Binding-site contacts:
Ligand atom C4 contacts residue PHE203 of chain 1.B at 3.7 Å (hydrophobic).
Ligand atom N3 contacts residue ASP223 of chain 1.B at 3.3 Å.
Ligand atom O2' contacts residue ASP223 of chain 1.B at 2.9 Å (salt-bridge).
Ligand atom C2 contacts residue SER250 of chain 1.B at 3.3 Å.
Ligand atom N1 contacts residue ILE224 of chain 1.B at 3.7 Å.
Ligand atom O2' contacts residue ILE224 of chain 1.B at 3.6 Å.
Ligand atom C6 contacts residue ILE224 of chain 1.B at 3.9 Å (hydrophobic).
Ligand atom C2 contacts residue ILE224 of chain 1.B at 3.0 Å (hydrophobic).
Ligand atom C2 contacts residue VAL252 of chain 1.B at 3.5 Å (hydrophobic).
Ligand atom C6 contacts residue VAL252 of chain 1.B at 3.7 Å (hydrophobic).
Ligand atom N9 contacts residue ASP223 of chain 1.B at 3.8 Å.
Ligand atom C5 contacts residue PHE203 of chain 1.B at 3.7 Å (hydrophobic).
Ligand atom C3' contacts residue ASP223 of chain 1.B at 3.6 Å.
Ligand atom O3' contacts residue GLY205 of chain 1.B at 3.9 Å.
Ligand atom N3 contacts residue ILE224 of chain 1.B at 2.9 Å (h-bond).
Ligand atom N9 contacts residue ILE224 of chain 1.B at 3.8 Å.
Ligand atom N6 contacts residue ASP251 of chain 1.B at 3.5 Å (salt-bridge).
Ligand atom O2' contacts residue ASN225 of chain 1.B at 3.3 Å.
Ligand atom N1 contacts residue VAL252 of chain 1.B at 2.8 Å (h-bond).
Ligand atom N1 contacts residue ASP251 of chain 1.B at 3.6 Å.
Ligand atom C5 contacts residue ILE224 of chain 1.B at 3.5 Å (hydrophobic).
Ligand atom N6 contacts residue PHE273 of chain 1.B at 3.4 Å.
Ligand atom O5' contacts residue LEU266 of chain 1.B at 3.3 Å.
Ligand atom C5' contacts residue LEU266 of chain 1.B at 3.8 Å (hydrophobic).
Ligand atom O4' contacts residue LEU266 of chain 1.B at 3.9 Å.
Ligand atom O5' contacts residue TYR177 of chain 1.B at 3.5 Å.
Ligand atom C5' contacts residue TYR177 of chain 1.B at 3.7 Å (hydrophobic).
Ligand atom C2 contacts residue ASP223 of chain 1.B at 3.5 Å.
Ligand atom C4 contacts residue ILE224 of chain 1.B at 3.3 Å (hydrophobic).
Ligand atom N6 contacts residue VAL252 of chain 1.B at 3.8 Å.
Ligand atom C2 contacts residue MET202 of chain 1.B at 3.9 Å (hydrophobic).
Ligand atom O4' contacts residue PHE203 of chain 1.B at 3.6 Å.
Ligand atom C1' contacts residue ASP223 of chain 1.B at 3.0 Å.
Ligand atom N9 contacts residue PHE203 of chain 1.B at 4.0 Å.
Ligand atom C2' contacts residue ASP223 of chain 1.B at 3.3 Å.
Ligand atom C4 contacts residue ASP223 of chain 1.B at 4.0 Å.
Ligand atom O5' contacts residue ASN265 of chain 1.B at 3.5 Å (h-bond).
Ligand atom N1 contacts residue SER250 of chain 1.B at 3.6 Å.
Ligand atom O3' contacts residue ASP223 of chain 1.B at 2.7 Å (salt-bridge).
Ligand atom C8 contacts residue LEU266 of chain 1.B at 3.6 Å (hydrophobic).

A protein and the small-molecule ligand that binds it are described below.
Small molecule (SMILES): Nc1ncnc2c1ncn2[C@@H]1O[C@H](CO)[C@@H](O)[C@H]1O

Sequence of chain 1.B:
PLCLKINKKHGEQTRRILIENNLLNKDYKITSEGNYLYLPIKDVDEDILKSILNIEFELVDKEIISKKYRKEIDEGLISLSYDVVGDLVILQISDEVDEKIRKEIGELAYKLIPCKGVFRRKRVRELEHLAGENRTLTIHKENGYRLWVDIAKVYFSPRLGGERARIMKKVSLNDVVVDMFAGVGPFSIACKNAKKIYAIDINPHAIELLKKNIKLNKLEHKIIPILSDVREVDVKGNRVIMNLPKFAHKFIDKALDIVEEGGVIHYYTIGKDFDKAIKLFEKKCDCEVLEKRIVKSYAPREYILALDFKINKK